Binding-site contacts:
Ligand atom O1 contacts residue MG1 of chain 1.I at 2.3 Å.
Ligand atom O1P contacts residue VAL91 of chain 1.C at 3.8 Å.
Ligand atom O2B contacts residue GLY38 of chain 1.C at 3.2 Å (h-bond).
Ligand atom O2A contacts residue MG1 of chain 1.I at 3.7 Å.
Ligand atom C3 contacts residue MG1 of chain 1.I at 3.0 Å.
Ligand atom O1B contacts residue MG1 of chain 1.I at 3.8 Å.
Ligand atom C4 contacts residue THR96 of chain 1.C at 3.7 Å.
Ligand atom OP contacts residue THR96 of chain 1.C at 3.8 Å.
Ligand atom OP contacts residue ARG69 of chain 1.C at 3.8 Å.
Ligand atom P contacts residue ARG69 of chain 1.C at 3.4 Å.
Ligand atom O3 contacts residue ASP89 of chain 1.C at 3.7 Å.
Ligand atom C1 contacts residue MG1 of chain 1.I at 3.1 Å.
Ligand atom C3 contacts residue LEU90 of chain 1.C at 3.6 Å (hydrophobic).
Ligand atom O2B contacts residue MG1 of chain 1.I at 2.3 Å.
Ligand atom C2 contacts residue MG1 of chain 1.I at 3.0 Å.
Ligand atom O3B contacts residue ARG37 of chain 1.C at 3.0 Å (salt-bridge).
Ligand atom O2 contacts residue MG1 of chain 1.I at 2.6 Å.
Ligand atom O3 contacts residue ASP88 of chain 1.C at 2.7 Å (salt-bridge).
Ligand atom C2 contacts residue ASP89 of chain 1.C at 3.5 Å.
Ligand atom O1P contacts residue ASP92 of chain 1.C at 2.8 Å (salt-bridge).
Ligand atom PB contacts residue MG1 of chain 1.I at 3.4 Å.
Ligand atom O2 contacts residue ASP89 of chain 1.C at 2.6 Å (salt-bridge).
Ligand atom C3 contacts residue ASP88 of chain 1.C at 3.5 Å.
Ligand atom O3P contacts residue ARG69 of chain 1.C at 2.6 Å (salt-bridge).
Ligand atom PA contacts residue MG1 of chain 1.I at 3.5 Å.
Ligand atom O1B contacts residue ARG37 of chain 1.C at 3.2 Å (salt-bridge).
Ligand atom O2P contacts residue THR96 of chain 1.C at 2.7 Å (h-bond).
Ligand atom O2B contacts residue ARG37 of chain 1.C at 3.7 Å.
Ligand atom O3P contacts residue ASP92 of chain 1.C at 3.6 Å.
Ligand atom C1 contacts residue GUN1 of chain 1.K at 3.5 Å.
Ligand atom C3 contacts residue ASP89 of chain 1.C at 3.6 Å.
Ligand atom O3 contacts residue MG1 of chain 1.I at 2.2 Å.
Ligand atom P contacts residue THR93 of chain 1.C at 3.6 Å.
Ligand atom O2P contacts residue ARG69 of chain 1.C at 2.9 Å (salt-bridge).
Ligand atom C5 contacts residue MG1 of chain 1.I at 3.6 Å.
Ligand atom O1P contacts residue GLY94 of chain 1.C at 3.2 Å (h-bond).
Ligand atom O3P contacts residue THR93 of chain 1.C at 2.7 Å (h-bond).
Ligand atom O2P contacts residue GLY95 of chain 1.C at 3.4 Å (h-bond).
Ligand atom O1P contacts residue THR93 of chain 1.C at 3.2 Å (h-bond).
Ligand atom O3A contacts residue MG1 of chain 1.I at 3.7 Å.

Sequence of chain 1.C:
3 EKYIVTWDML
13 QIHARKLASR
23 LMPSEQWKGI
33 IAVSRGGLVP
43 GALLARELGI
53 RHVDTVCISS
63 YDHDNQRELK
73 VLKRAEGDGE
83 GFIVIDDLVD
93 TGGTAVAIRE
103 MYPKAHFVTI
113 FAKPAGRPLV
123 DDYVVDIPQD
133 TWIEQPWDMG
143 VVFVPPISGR

This small molecule binds to this protein.
Small molecule (SMILES): O=P(O)(O)OC[C@H]1C[C@H](O[P](=O)(O)OP(=O)(O)O)[C@H](O)[C@@H]1O